The small molecule below binds the protein below.
Small molecule (SMILES): CC(=O)N[C@H]1[C@H](O[C@H]2[C@H](O)[C@@H](NC(C)=O)CO[C@@H]2CO)O[C@H](CO)[C@@H](O[C@@H]2O[C@H](CO)[C@@H](O)[C@H](O)[C@H]2NC(C)=O)[C@@H]1O

Sequence of chain 1.A:
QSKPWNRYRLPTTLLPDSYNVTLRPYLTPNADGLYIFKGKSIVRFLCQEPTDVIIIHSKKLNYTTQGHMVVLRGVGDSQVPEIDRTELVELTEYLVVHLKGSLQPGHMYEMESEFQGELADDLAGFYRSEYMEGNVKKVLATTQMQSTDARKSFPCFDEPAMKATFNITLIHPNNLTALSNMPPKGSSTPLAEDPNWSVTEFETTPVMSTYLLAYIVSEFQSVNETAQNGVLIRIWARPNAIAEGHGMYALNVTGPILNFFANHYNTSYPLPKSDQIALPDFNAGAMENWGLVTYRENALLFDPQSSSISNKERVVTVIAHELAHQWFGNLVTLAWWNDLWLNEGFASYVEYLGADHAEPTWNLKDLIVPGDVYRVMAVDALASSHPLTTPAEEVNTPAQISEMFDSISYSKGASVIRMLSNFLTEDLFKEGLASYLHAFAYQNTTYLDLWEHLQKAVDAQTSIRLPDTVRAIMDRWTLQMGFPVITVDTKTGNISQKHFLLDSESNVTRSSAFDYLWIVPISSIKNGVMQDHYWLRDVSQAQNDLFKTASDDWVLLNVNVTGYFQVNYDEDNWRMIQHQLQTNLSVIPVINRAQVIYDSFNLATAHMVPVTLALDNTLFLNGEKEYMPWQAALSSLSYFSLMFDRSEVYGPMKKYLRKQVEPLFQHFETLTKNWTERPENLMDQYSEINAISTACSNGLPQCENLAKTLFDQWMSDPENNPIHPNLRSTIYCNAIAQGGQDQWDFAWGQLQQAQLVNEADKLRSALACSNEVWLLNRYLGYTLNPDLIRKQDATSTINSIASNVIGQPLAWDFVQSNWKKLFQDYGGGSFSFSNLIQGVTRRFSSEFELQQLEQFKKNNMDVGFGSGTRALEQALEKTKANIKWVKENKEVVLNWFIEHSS

Binding-site contacts:
Ligand atom O7 contacts residue LYS313 of chain 1.A at 3.6 Å (salt-bridge).
Ligand atom C2 contacts residue ASN253 of chain 1.A at 2.4 Å.
Ligand atom C5 contacts residue ASN253 of chain 1.A at 3.6 Å.
Ligand atom N2 contacts residue ASN253 of chain 1.A at 3.0 Å (h-bond).
Ligand atom C8 contacts residue PRO305 of chain 1.A at 4.0 Å (hydrophobic).
Ligand atom O7 contacts residue TYR250 of chain 1.A at 3.6 Å.
Ligand atom C3 contacts residue ASN253 of chain 1.A at 3.8 Å.
Ligand atom C7 contacts residue TYR250 of chain 1.A at 4.0 Å (hydrophobic).
Ligand atom C8 contacts residue PHE303 of chain 1.A at 4.0 Å (hydrophobic).
Ligand atom C4 contacts residue ASN253 of chain 1.A at 4.2 Å.
Ligand atom C8 contacts residue TYR250 of chain 1.A at 3.6 Å (hydrophobic).
Ligand atom C1 contacts residue ASN253 of chain 1.A at 1.4 Å.
Ligand atom N2 contacts residue MET249 of chain 1.A at 4.5 Å.
Ligand atom O5 contacts residue ASN253 of chain 1.A at 2.3 Å (h-bond).
Ligand atom C7 contacts residue ASN253 of chain 1.A at 3.7 Å.
Ligand atom O7 contacts residue ASN253 of chain 1.A at 4.0 Å.